A small-molecule ligand and the protein it binds are described below.
Small molecule (SMILES): Cc1c(Oc2ccccc2OCCn2ccc(=O)[nH]c2=O)cc(Cl)c2ccc(C#N)cc12

Binding-site contacts:
Ligand atom C0K contacts residue PRO238 of chain 1.A at 3.6 Å (hydrophobic).
Ligand atom CAH contacts residue TYR190 of chain 1.A at 3.6 Å (hydrophobic).
Ligand atom CAM contacts residue LEU102 of chain 1.A at 3.6 Å (hydrophobic).
Ligand atom C03 contacts residue TYR190 of chain 1.A at 3.4 Å (hydrophobic).
Ligand atom C02 contacts residue TYR183 of chain 1.A at 3.6 Å (hydrophobic).
Ligand atom NBD contacts residue TRP231 of chain 1.A at 3.6 Å.
Ligand atom NBD contacts residue PHE229 of chain 1.A at 3.7 Å.
Ligand atom CBB contacts residue TYR190 of chain 1.A at 3.6 Å (hydrophobic).
Ligand atom CAZ contacts residue TRP231 of chain 1.A at 3.3 Å (hydrophobic).
Ligand atom C00 contacts residue TYR183 of chain 1.A at 3.7 Å (hydrophobic).
Ligand atom CAZ contacts residue TYR190 of chain 1.A at 3.3 Å (hydrophobic).
Ligand atom CBA contacts residue TYR190 of chain 1.A at 3.4 Å (hydrophobic).
Ligand atom C0E contacts residue LYS103 of chain 1.A at 3.7 Å.
Ligand atom C0E contacts residue TYR320 of chain 1.A at 3.7 Å (hydrophobic).
Ligand atom C0E contacts residue LEU102 of chain 1.A at 3.7 Å (hydrophobic).
Ligand atom N0H contacts residue TYR320 of chain 1.A at 3.6 Å.
Ligand atom CAI contacts residue TYR190 of chain 1.A at 3.5 Å (hydrophobic).
Ligand atom C01 contacts residue TYR183 of chain 1.A at 3.4 Å (hydrophobic).
Ligand atom C0D contacts residue LEU102 of chain 1.A at 3.7 Å (hydrophobic).
Ligand atom C02 contacts residue VAL181 of chain 1.A at 3.5 Å (hydrophobic).
Ligand atom C0O contacts residue HIS237 of chain 1.A at 3.6 Å.
Ligand atom C0D contacts residue LYS103 of chain 1.A at 2.8 Å.
Ligand atom C0N contacts residue HIS237 of chain 1.A at 3.6 Å.
Ligand atom C04 contacts residue VAL108 of chain 1.A at 3.6 Å (hydrophobic).
Ligand atom C31 contacts residue VAL108 of chain 1.A at 3.3 Å (hydrophobic).
Ligand atom O0Q contacts residue LYS105 of chain 1.A at 2.7 Å (salt-bridge).
Ligand atom N0M contacts residue VAL108 of chain 1.A at 3.5 Å.
Ligand atom CBC contacts residue TRP231 of chain 1.A at 3.5 Å (hydrophobic).
Ligand atom O0S contacts residue PRO238 of chain 1.A at 3.4 Å.
Ligand atom CAY contacts residue TYR190 of chain 1.A at 3.3 Å (hydrophobic).
Ligand atom C02 contacts residue GLY192 of chain 1.A at 3.4 Å.
Ligand atom CAJ contacts residue TYR190 of chain 1.A at 3.6 Å (hydrophobic).
Ligand atom O0A contacts residue VAL108 of chain 1.A at 3.1 Å.
Ligand atom C0O contacts residue TYR320 of chain 1.A at 3.4 Å (hydrophobic).
Ligand atom O0Q contacts residue LYS104 of chain 1.A at 3.6 Å.
Ligand atom C31 contacts residue VAL110 of chain 1.A at 3.6 Å (hydrophobic).
Ligand atom C0N contacts residue PRO238 of chain 1.A at 3.7 Å (hydrophobic).
Ligand atom N0M contacts residue PRO238 of chain 1.A at 3.4 Å (h-bond).
Ligand atom C0P contacts residue TYR320 of chain 1.A at 3.1 Å (hydrophobic).
Ligand atom C02 contacts residue TYR190 of chain 1.A at 3.3 Å (hydrophobic).

Sequence of chain 1.A:
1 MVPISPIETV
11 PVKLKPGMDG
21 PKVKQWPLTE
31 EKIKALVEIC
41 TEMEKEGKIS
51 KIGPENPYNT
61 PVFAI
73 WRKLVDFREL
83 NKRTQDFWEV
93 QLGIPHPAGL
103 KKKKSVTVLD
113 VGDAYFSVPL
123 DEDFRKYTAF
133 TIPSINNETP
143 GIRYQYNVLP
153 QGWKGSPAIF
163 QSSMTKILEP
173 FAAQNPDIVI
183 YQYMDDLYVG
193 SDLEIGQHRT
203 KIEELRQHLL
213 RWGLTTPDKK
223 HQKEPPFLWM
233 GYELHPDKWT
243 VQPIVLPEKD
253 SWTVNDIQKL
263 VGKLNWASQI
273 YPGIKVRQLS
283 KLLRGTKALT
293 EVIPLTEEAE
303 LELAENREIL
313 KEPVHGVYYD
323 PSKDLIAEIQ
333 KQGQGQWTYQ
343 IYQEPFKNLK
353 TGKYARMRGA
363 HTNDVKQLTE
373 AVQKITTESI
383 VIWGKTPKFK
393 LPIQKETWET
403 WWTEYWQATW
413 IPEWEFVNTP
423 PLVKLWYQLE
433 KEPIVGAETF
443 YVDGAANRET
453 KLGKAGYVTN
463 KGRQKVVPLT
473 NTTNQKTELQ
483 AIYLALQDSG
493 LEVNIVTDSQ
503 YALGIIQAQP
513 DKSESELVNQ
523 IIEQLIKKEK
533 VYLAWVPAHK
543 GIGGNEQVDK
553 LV